Binding-site contacts:
Ligand atom CL11 contacts residue MET124 of chain 1.E at 3.1 Å.
Ligand atom C4 contacts residue VAL458 of chain 1.E at 3.9 Å (hydrophobic).
Ligand atom N8 contacts residue PHE292 of chain 1.E at 3.7 Å.
Ligand atom O21 contacts residue PHE170 of chain 1.E at 3.8 Å.
Ligand atom C15 contacts residue PHE296 of chain 1.E at 3.9 Å (hydrophobic).
Ligand atom C12 contacts residue PHE292 of chain 1.E at 3.5 Å (hydrophobic).
Ligand atom C12 contacts residue ASP457 of chain 1.E at 3.9 Å.
Ligand atom C12 contacts residue PHE296 of chain 1.E at 3.5 Å (hydrophobic).
Ligand atom C20 contacts residue EDO1 of chain 1.EA at 3.8 Å.
Ligand atom C15 contacts residue ASP457 of chain 1.E at 3.6 Å.
Ligand atom C13 contacts residue ASP457 of chain 1.E at 4.0 Å.
Ligand atom C14 contacts residue PHE296 of chain 1.E at 3.3 Å (hydrophobic).
Ligand atom C6 contacts residue PHE459 of chain 1.E at 3.9 Å (hydrophobic).
Ligand atom C15 contacts residue CYS301 of chain 1.E at 3.9 Å (hydrophobic).
Ligand atom C20 contacts residue TRP177 of chain 1.E at 3.9 Å (hydrophobic).
Ligand atom O19 contacts residue LEU173 of chain 1.E at 3.6 Å.
Ligand atom O19 contacts residue PHE459 of chain 1.E at 3.9 Å.
Ligand atom C5 contacts residue PHE459 of chain 1.E at 3.3 Å (hydrophobic).
Ligand atom C1 contacts residue ASP457 of chain 1.E at 3.5 Å.
Ligand atom C7 contacts residue ASP457 of chain 1.E at 3.6 Å.
Ligand atom C17 contacts residue MET124 of chain 1.E at 3.9 Å (hydrophobic).
Ligand atom O21 contacts residue EDO1 of chain 1.EA at 3.3 Å.
Ligand atom C15 contacts residue PHE459 of chain 1.E at 3.4 Å (hydrophobic).
Ligand atom CL10 contacts residue PHE292 of chain 1.E at 3.7 Å.
Ligand atom O9 contacts residue VAL120 of chain 1.E at 4.0 Å.
Ligand atom N8 contacts residue ASP457 of chain 1.E at 2.9 Å (salt-bridge).
Ligand atom O21 contacts residue PHE459 of chain 1.E at 3.4 Å.
Ligand atom C17 contacts residue PHE459 of chain 1.E at 3.5 Å (hydrophobic).
Ligand atom O19 contacts residue MET124 of chain 1.E at 3.4 Å.
Ligand atom C16 contacts residue PHE459 of chain 1.E at 3.2 Å (hydrophobic).
Ligand atom C16 contacts residue PHE170 of chain 1.E at 3.7 Å (hydrophobic).
Ligand atom CL11 contacts residue PHE459 of chain 1.E at 3.9 Å.
Ligand atom C2 contacts residue ASP457 of chain 1.E at 3.9 Å.
Ligand atom C13 contacts residue PHE296 of chain 1.E at 3.4 Å (hydrophobic).
Ligand atom C14 contacts residue ASP457 of chain 1.E at 3.3 Å.
Ligand atom C18 contacts residue PHE459 of chain 1.E at 3.8 Å (hydrophobic).
Ligand atom C6 contacts residue ASP457 of chain 1.E at 3.9 Å.
Ligand atom C14 contacts residue PHE459 of chain 1.E at 3.9 Å (hydrophobic).
Ligand atom C18 contacts residue MET124 of chain 1.E at 3.7 Å (hydrophobic).
Ligand atom C20 contacts residue PHE459 of chain 1.E at 4.0 Å (hydrophobic).

Sequence of chain 1.E:
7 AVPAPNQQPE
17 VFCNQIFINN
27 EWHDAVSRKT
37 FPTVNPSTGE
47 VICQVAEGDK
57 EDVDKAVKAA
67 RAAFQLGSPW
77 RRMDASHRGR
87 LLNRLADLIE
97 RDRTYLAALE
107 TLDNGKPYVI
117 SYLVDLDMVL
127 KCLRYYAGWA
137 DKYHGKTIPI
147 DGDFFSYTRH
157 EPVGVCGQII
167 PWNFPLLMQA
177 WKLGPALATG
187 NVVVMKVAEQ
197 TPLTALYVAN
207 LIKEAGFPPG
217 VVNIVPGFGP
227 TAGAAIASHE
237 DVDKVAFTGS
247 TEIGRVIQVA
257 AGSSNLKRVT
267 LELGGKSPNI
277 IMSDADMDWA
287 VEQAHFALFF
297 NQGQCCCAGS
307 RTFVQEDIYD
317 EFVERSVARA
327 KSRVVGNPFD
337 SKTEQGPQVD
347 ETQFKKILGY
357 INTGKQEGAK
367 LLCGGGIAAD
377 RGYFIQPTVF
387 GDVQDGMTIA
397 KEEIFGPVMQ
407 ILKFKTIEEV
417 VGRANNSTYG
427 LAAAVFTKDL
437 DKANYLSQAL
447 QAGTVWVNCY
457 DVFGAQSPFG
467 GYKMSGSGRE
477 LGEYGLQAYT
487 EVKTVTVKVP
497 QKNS

The protein below binds the small molecule below.
Small molecule (SMILES): O=C(NCc1ccc2c(c1)OCO2)c1c(Cl)cccc1Cl

Sequence of chain 1.F:
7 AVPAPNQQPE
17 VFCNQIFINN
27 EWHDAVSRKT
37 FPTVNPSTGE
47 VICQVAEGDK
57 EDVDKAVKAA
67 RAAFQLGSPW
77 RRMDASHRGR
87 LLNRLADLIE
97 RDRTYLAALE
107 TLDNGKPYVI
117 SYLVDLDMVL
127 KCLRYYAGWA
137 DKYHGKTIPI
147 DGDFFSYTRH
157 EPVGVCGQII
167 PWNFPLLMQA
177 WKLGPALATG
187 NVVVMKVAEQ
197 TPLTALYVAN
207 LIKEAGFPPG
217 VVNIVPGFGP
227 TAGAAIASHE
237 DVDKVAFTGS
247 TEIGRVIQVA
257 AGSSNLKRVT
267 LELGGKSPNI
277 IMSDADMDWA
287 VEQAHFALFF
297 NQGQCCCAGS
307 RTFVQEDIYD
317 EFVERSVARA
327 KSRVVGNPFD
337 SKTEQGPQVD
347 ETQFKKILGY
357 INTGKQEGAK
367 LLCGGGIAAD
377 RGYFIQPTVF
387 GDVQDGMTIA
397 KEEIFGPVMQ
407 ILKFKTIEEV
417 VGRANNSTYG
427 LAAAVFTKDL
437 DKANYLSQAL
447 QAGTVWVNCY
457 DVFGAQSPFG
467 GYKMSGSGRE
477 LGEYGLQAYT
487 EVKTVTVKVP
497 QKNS